The protein below binds the small molecule below.
Small molecule (SMILES): CC1=C[C@@H](O)OC1=O

Sequence of chain 1.A:
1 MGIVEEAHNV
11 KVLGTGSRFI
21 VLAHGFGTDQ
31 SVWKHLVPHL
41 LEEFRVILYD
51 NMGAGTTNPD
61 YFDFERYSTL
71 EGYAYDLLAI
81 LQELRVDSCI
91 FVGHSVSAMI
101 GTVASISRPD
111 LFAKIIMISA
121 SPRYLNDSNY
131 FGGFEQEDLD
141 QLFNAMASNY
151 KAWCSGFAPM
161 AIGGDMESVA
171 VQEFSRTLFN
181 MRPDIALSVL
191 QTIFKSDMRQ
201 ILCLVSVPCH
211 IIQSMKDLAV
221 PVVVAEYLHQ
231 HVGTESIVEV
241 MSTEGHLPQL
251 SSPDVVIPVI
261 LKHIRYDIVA

Binding-site contacts:
Ligand atom C06 contacts residue ILE193 of chain 1.A at 4.4 Å (hydrophobic).
Ligand atom O07 contacts residue PHE26 of chain 1.A at 2.9 Å (h-bond).
Ligand atom O05 contacts residue ILE193 of chain 1.A at 3.8 Å.
Ligand atom O07 contacts residue VAL96 of chain 1.A at 2.9 Å (h-bond).
Ligand atom O07 contacts residue SER95 of chain 1.A at 2.4 Å (h-bond).
Ligand atom C03 contacts residue SER95 of chain 1.A at 3.2 Å.
Ligand atom O07 contacts residue ILE193 of chain 1.A at 4.1 Å.
Ligand atom C06 contacts residue PHE26 of chain 1.A at 3.5 Å (hydrophobic).
Ligand atom C01 contacts residue HIS94 of chain 1.A at 3.9 Å.
Ligand atom C06 contacts residue HIS246 of chain 1.A at 3.8 Å.
Ligand atom C04 contacts residue HIS246 of chain 1.A at 3.3 Å.
Ligand atom O05 contacts residue VAL96 of chain 1.A at 3.8 Å.
Ligand atom C03 contacts residue HIS246 of chain 1.A at 3.3 Å.
Ligand atom O05 contacts residue TYR124 of chain 1.A at 3.7 Å.
Ligand atom O08 contacts residue HIS246 of chain 1.A at 4.4 Å.
Ligand atom O08 contacts residue ALA219 of chain 1.A at 4.4 Å.
Ligand atom C06 contacts residue GLY25 of chain 1.A at 4.4 Å.
Ligand atom C04 contacts residue ILE193 of chain 1.A at 4.3 Å (hydrophobic).
Ligand atom C06 contacts residue SER95 of chain 1.A at 1.9 Å.
Ligand atom O05 contacts residue SER95 of chain 1.A at 2.1 Å (h-bond).
Ligand atom O08 contacts residue ILE193 of chain 1.A at 3.8 Å.
Ligand atom C01 contacts residue HIS246 of chain 1.A at 3.4 Å.
Ligand atom C04 contacts residue TYR124 of chain 1.A at 4.1 Å (hydrophobic).
Ligand atom C01 contacts residue PHE26 of chain 1.A at 3.0 Å (hydrophobic).
Ligand atom C02 contacts residue HIS246 of chain 1.A at 3.1 Å.
Ligand atom O05 contacts residue HIS246 of chain 1.A at 3.9 Å.
Ligand atom C02 contacts residue SER95 of chain 1.A at 2.5 Å.
Ligand atom C06 contacts residue VAL96 of chain 1.A at 3.5 Å (hydrophobic).
Ligand atom C03 contacts residue PHE26 of chain 1.A at 4.0 Å (hydrophobic).
Ligand atom C01 contacts residue GLY25 of chain 1.A at 3.7 Å.
Ligand atom O07 contacts residue GLY25 of chain 1.A at 3.6 Å.
Ligand atom C02 contacts residue PHE26 of chain 1.A at 3.5 Å (hydrophobic).
Ligand atom O05 contacts residue PHE26 of chain 1.A at 4.5 Å.
Ligand atom O08 contacts residue SER95 of chain 1.A at 4.0 Å.
Ligand atom C04 contacts residue SER95 of chain 1.A at 2.8 Å.
Ligand atom C01 contacts residue SER95 of chain 1.A at 3.4 Å.
Ligand atom O08 contacts residue TYR124 of chain 1.A at 3.8 Å.